Binding-site contacts:
Ligand atom O5 contacts residue ASN553 of chain 2.B at 2.3 Å (h-bond).
Ligand atom C2 contacts residue ASN553 of chain 2.B at 2.5 Å.
Ligand atom C3 contacts residue ASN553 of chain 2.B at 3.9 Å.
Ligand atom C4 contacts residue ASN553 of chain 2.B at 4.3 Å.
Ligand atom N2 contacts residue ASN553 of chain 2.B at 3.1 Å (h-bond).
Ligand atom C1 contacts residue ASN553 of chain 2.B at 1.4 Å.
Ligand atom O6 contacts residue LYS549 of chain 2.B at 3.9 Å.
Ligand atom C7 contacts residue ASN553 of chain 2.B at 3.7 Å.
Ligand atom C8 contacts residue THR543 of chain 2.B at 3.6 Å.
Ligand atom C5 contacts residue ASN553 of chain 2.B at 3.6 Å.
Ligand atom O7 contacts residue THR543 of chain 2.B at 3.7 Å.
Ligand atom O7 contacts residue ASN553 of chain 2.B at 3.9 Å.
Ligand atom C7 contacts residue THR543 of chain 2.B at 4.2 Å.

This small molecule binds to this protein.
Small molecule (SMILES): CC(=O)N[C@@H]1[C@@H](O)[C@H](O)[C@@H](CO)O[C@H]1O

Sequence of chain 2.B:
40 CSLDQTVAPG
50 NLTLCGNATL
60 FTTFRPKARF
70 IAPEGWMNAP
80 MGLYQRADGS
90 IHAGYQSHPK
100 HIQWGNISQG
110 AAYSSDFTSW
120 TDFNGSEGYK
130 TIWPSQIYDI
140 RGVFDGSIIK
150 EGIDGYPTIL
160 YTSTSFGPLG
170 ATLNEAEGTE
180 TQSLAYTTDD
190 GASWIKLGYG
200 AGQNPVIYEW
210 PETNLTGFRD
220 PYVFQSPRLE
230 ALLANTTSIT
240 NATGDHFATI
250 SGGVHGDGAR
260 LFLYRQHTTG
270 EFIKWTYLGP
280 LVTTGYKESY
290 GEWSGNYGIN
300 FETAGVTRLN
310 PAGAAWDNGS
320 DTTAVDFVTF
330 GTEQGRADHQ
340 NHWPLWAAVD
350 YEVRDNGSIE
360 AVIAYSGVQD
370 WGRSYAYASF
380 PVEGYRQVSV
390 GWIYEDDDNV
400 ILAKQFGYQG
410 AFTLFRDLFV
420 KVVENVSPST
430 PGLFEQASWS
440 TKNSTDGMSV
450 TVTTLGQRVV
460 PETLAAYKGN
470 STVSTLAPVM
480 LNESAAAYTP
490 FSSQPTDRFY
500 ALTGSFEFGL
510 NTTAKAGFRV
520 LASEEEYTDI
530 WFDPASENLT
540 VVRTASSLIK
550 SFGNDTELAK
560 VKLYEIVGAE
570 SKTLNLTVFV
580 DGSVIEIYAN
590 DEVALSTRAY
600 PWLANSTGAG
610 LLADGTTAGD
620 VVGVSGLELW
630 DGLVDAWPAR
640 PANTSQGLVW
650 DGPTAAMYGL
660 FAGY